Sequence of chain 1.B:
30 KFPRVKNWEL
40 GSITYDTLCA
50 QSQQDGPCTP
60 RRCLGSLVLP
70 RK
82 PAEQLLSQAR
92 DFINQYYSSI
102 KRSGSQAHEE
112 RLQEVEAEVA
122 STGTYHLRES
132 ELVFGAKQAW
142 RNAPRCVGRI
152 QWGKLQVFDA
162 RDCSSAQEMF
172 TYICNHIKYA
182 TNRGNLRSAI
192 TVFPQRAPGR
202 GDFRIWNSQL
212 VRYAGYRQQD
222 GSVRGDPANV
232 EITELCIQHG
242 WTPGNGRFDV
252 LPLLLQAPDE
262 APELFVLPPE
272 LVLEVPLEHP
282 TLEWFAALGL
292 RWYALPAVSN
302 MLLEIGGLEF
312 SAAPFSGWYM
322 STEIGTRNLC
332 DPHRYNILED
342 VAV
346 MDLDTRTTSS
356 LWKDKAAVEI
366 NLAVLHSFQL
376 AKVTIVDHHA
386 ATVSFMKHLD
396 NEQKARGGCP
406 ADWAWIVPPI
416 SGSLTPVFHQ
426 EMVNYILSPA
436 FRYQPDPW

The small molecule below binds the protein below.
Small molecule (SMILES): CNCCN(C)c1cncc(CCc2cc(C)cc(N)n2)c1

Binding-site contacts:
Ligand atom C21 contacts residue HEM1 of chain 1.H at 3.9 Å.
Ligand atom C02 contacts residue HEM1 of chain 1.H at 3.8 Å.
Ligand atom C13 contacts residue GLN210 of chain 1.B at 3.7 Å.
Ligand atom C21 contacts residue TYR438 of chain 1.B at 3.5 Å (hydrophobic).
Ligand atom C03 contacts residue HEM1 of chain 1.H at 3.4 Å.
Ligand atom N11 contacts residue GLN210 of chain 1.B at 3.8 Å.
Ligand atom N02 contacts residue TYR320 of chain 1.B at 3.4 Å.
Ligand atom C07 contacts residue PHE316 of chain 1.B at 3.8 Å (hydrophobic).
Ligand atom C09 contacts residue GLU324 of chain 1.B at 3.8 Å.
Ligand atom C06 contacts residue GLU324 of chain 1.B at 3.6 Å.
Ligand atom C02 contacts residue PRO297 of chain 1.B at 3.7 Å (hydrophobic).
Ligand atom N11 contacts residue HEM1 of chain 1.H at 3.8 Å.
Ligand atom N02 contacts residue PRO297 of chain 1.B at 3.8 Å.
Ligand atom C13 contacts residue HEM1 of chain 1.H at 3.7 Å.
Ligand atom C07 contacts residue PRO297 of chain 1.B at 3.9 Å (hydrophobic).
Ligand atom N02 contacts residue GLU324 of chain 1.B at 2.6 Å (salt-bridge).
Ligand atom C21 contacts residue VAL67 of chain 1.B at 3.6 Å (hydrophobic).
Ligand atom C08 contacts residue HEM1 of chain 1.H at 3.7 Å.
Ligand atom C14 contacts residue HEM1 of chain 1.H at 3.8 Å.
Ligand atom C07 contacts residue GLY318 of chain 1.B at 3.5 Å.
Ligand atom C07 contacts residue HEM1 of chain 1.H at 3.2 Å.
Ligand atom C02 contacts residue TRP319 of chain 1.B at 3.8 Å (hydrophobic).
Ligand atom C12 contacts residue GLN210 of chain 1.B at 3.4 Å.
Ligand atom N01 contacts residue GLU324 of chain 1.B at 2.6 Å (salt-bridge).
Ligand atom C12 contacts residue HEM1 of chain 1.H at 3.7 Å.
Ligand atom C16 contacts residue HEM1 of chain 1.H at 3.9 Å.
Ligand atom C07 contacts residue SER317 of chain 1.B at 3.9 Å.
Ligand atom C18 contacts residue HEM1 of chain 1.H at 3.6 Å.
Ligand atom N02 contacts residue HEM1 of chain 1.H at 3.7 Å.
Ligand atom C03 contacts residue PRO297 of chain 1.B at 3.7 Å (hydrophobic).
Ligand atom N17 contacts residue HEM1 of chain 1.H at 3.5 Å (h-bond).
Ligand atom C03 contacts residue TRP319 of chain 1.B at 3.9 Å (hydrophobic).
Ligand atom C08 contacts residue GLU324 of chain 1.B at 3.9 Å.
Ligand atom C02 contacts residue GLU324 of chain 1.B at 3.4 Å.
Ligand atom C04 contacts residue HEM1 of chain 1.H at 3.7 Å.
Ligand atom C08 contacts residue VAL299 of chain 1.B at 3.9 Å (hydrophobic).
Ligand atom C05 contacts residue VAL299 of chain 1.B at 3.9 Å (hydrophobic).
Ligand atom C17 contacts residue HEM1 of chain 1.H at 3.4 Å.
Ligand atom C14 contacts residue VAL299 of chain 1.B at 3.8 Å (hydrophobic).
Ligand atom N02 contacts residue TRP319 of chain 1.B at 2.9 Å (h-bond).